Sequence of chain 34.E:
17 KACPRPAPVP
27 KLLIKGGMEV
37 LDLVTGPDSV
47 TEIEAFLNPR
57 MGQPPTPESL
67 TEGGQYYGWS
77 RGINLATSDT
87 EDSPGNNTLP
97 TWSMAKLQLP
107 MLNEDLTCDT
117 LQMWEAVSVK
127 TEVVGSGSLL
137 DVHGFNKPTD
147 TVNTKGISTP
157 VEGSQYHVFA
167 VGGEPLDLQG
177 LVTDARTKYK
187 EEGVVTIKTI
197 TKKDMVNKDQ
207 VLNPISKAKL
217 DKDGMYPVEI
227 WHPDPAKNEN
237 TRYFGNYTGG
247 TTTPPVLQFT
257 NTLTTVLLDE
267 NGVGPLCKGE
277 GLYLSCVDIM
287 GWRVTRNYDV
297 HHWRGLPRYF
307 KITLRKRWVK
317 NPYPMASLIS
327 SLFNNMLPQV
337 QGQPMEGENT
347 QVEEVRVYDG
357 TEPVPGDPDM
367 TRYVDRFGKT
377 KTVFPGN

Binding-site contacts:
Ligand atom C1 contacts residue SER89 of chain 34.E at 4.2 Å.
Ligand atom C5 contacts residue TYR72 of chain 34.E at 3.4 Å (hydrophobic).
Ligand atom O1B contacts residue TYR72 of chain 34.E at 3.8 Å.
Ligand atom O10 contacts residue ASN293 of chain 34.E at 3.9 Å.
Ligand atom C4 contacts residue TYR72 of chain 34.E at 3.4 Å (hydrophobic).
Ligand atom C6 contacts residue ASN93 of chain 34.E at 3.4 Å.
Ligand atom O1A contacts residue SER89 of chain 34.E at 3.4 Å (h-bond).
Ligand atom O1A contacts residue TYR72 of chain 34.E at 3.5 Å.
Ligand atom C3 contacts residue GLY78 of chain 34.E at 4.0 Å.
Ligand atom O4 contacts residue TYR72 of chain 34.E at 4.2 Å.
Ligand atom C1 contacts residue TYR72 of chain 34.E at 3.8 Å (hydrophobic).
Ligand atom O4 contacts residue VAL296 of chain 34.E at 4.0 Å.
Ligand atom C8 contacts residue ARG77 of chain 34.E at 4.2 Å.
Ligand atom C3 contacts residue HIS298 of chain 34.E at 3.8 Å.
Ligand atom O3 contacts residue GLY78 of chain 34.E at 3.6 Å.
Ligand atom C3 contacts residue GLY78 of chain 34.E at 4.0 Å.
Ligand atom O4 contacts residue ILE79 of chain 34.E at 3.5 Å (h-bond).
Ligand atom O1B contacts residue SER89 of chain 34.E at 4.1 Å.
Ligand atom C1 contacts residue GLY78 of chain 34.E at 4.0 Å.
Ligand atom C6 contacts residue TYR72 of chain 34.E at 3.3 Å (hydrophobic).
Ligand atom C2 contacts residue GLY78 of chain 34.E at 4.1 Å.
Ligand atom O4 contacts residue THR291 of chain 34.E at 3.4 Å.
Ligand atom O8 contacts residue TYR72 of chain 34.E at 3.5 Å (h-bond).
Ligand atom O1A contacts residue ARG77 of chain 34.E at 3.1 Å (salt-bridge).
Ligand atom C7 contacts residue TYR72 of chain 34.E at 3.9 Å (hydrophobic).
Ligand atom O10 contacts residue THR291 of chain 34.E at 3.8 Å.
Ligand atom C5 contacts residue ASN93 of chain 34.E at 4.1 Å.
Ligand atom C4 contacts residue HIS298 of chain 34.E at 3.6 Å.
Ligand atom C3 contacts residue VAL296 of chain 34.E at 3.7 Å (hydrophobic).
Ligand atom N5 contacts residue TYR72 of chain 34.E at 3.1 Å (h-bond).
Ligand atom C8 contacts residue TYR72 of chain 34.E at 4.1 Å (hydrophobic).
Ligand atom C4 contacts residue GLY78 of chain 34.E at 3.3 Å.
Ligand atom O6 contacts residue ASN93 of chain 34.E at 3.5 Å (h-bond).
Ligand atom C1 contacts residue ARG77 of chain 34.E at 3.4 Å.
Ligand atom O4 contacts residue HIS298 of chain 34.E at 3.0 Å (h-bond).
Ligand atom O1B contacts residue ARG77 of chain 34.E at 2.8 Å (salt-bridge).
Ligand atom O1A contacts residue GLY78 of chain 34.E at 3.3 Å (h-bond).
Ligand atom O4 contacts residue GLY78 of chain 34.E at 3.0 Å.
Ligand atom O1B contacts residue ASN80 of chain 34.E at 4.2 Å.
Ligand atom C11 contacts residue ASP85 of chain 34.A at 3.8 Å.

This small molecule binds to this protein.
Small molecule (SMILES): CC(=O)N[C@@H]1[C@@H](O[C@@H]2O[C@H](CO)[C@H](O)[C@H](O[C@]3(C(=O)O)C[C@H](O)[C@@H](NC(C)=O)[C@H]([C@H](O)[C@H](O)CO)O3)[C@H]2O)[C@H](O)[C@@H](CO[C@]2(C(=O)O)C[C@H](O)[C@@H](NC(C)=O)[C@H]([C@H](O)[C@H](O)CO)O2)O[C@H]1O

Sequence of chain 34.A:
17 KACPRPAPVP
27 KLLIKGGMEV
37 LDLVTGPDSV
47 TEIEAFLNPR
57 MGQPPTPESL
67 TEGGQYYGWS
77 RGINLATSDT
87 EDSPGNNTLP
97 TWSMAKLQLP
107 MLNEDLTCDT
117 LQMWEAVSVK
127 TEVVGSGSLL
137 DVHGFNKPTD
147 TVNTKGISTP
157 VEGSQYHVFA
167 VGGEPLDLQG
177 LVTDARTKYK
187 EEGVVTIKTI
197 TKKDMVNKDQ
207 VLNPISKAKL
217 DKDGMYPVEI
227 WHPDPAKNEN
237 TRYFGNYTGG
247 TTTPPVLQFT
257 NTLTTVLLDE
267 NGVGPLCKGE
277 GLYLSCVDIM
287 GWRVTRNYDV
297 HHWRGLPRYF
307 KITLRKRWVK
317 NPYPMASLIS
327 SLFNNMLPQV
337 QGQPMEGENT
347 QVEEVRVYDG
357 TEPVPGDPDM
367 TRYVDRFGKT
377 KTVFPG